This small molecule binds to this protein.
Small molecule (SMILES): CC(=O)N[C@@H]1[C@@H](O)[C@H](O)[C@@H](CO)O[C@H]1O

Sequence of chain 1.E:
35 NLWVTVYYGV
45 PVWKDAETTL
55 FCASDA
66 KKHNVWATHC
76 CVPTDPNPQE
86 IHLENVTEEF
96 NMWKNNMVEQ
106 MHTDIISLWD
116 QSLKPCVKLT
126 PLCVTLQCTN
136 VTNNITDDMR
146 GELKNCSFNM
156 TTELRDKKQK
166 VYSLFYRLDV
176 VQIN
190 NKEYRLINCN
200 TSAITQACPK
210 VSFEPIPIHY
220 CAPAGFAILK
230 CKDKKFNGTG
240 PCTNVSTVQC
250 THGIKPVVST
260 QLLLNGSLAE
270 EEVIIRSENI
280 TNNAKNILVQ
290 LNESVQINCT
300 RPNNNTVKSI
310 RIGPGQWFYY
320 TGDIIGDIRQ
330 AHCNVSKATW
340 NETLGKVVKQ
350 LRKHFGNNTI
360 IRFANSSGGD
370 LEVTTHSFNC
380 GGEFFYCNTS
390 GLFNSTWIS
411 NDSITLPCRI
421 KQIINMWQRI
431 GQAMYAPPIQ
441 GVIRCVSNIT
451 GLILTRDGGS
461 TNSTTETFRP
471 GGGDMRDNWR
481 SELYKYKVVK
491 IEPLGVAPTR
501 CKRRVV

Binding-site contacts:
Ligand atom N2 contacts residue ASN340 of chain 1.E at 2.7 Å (h-bond).
Ligand atom C8 contacts residue TRP396 of chain 1.E at 4.0 Å (hydrophobic).
Ligand atom C8 contacts residue SER394 of chain 1.E at 3.7 Å.
Ligand atom C2 contacts residue ASN340 of chain 1.E at 2.7 Å.
Ligand atom C5 contacts residue ASN340 of chain 1.E at 3.8 Å.
Ligand atom C1 contacts residue TRP396 of chain 1.E at 4.3 Å (hydrophobic).
Ligand atom O5 contacts residue ASN340 of chain 1.E at 2.4 Å (h-bond).
Ligand atom C3 contacts residue ASN340 of chain 1.E at 4.0 Å.
Ligand atom C8 contacts residue ASN340 of chain 1.E at 3.8 Å.
Ligand atom C1 contacts residue ASN340 of chain 1.E at 1.5 Å.
Ligand atom N2 contacts residue TRP396 of chain 1.E at 3.9 Å.
Ligand atom C4 contacts residue ASN340 of chain 1.E at 4.4 Å.
Ligand atom C7 contacts residue ASN340 of chain 1.E at 3.6 Å.